Binding-site contacts:
Ligand atom C4 contacts residue LEU49 of chain 2.A at 3.7 Å (hydrophobic).
Ligand atom O1 contacts residue LYS47 of chain 2.A at 3.1 Å.
Ligand atom C15 contacts residue QAP1 of chain 2.C at 0.7 Å.
Ligand atom C10 contacts residue QAP1 of chain 2.C at 0.4 Å.
Ligand atom C3 contacts residue LYS47 of chain 2.A at 3.2 Å.
Ligand atom O4 contacts residue LYS47 of chain 1.A at 3.1 Å.
Ligand atom C7 contacts residue SER84 of chain 2.A at 3.5 Å.
Ligand atom C11 contacts residue ALA140 of chain 2.A at 3.7 Å (hydrophobic).
Ligand atom O4 contacts residue LYS47 of chain 2.A at 3.7 Å.
Ligand atom O3 contacts residue SER149 of chain 1.A at 3.4 Å (h-bond).
Ligand atom C13 contacts residue QAP1 of chain 2.C at 0.5 Å.
Ligand atom C12 contacts residue QAP1 of chain 2.C at 0.8 Å.
Ligand atom C6 contacts residue QAP1 of chain 2.C at 0.5 Å.
Ligand atom O3 contacts residue SER149 of chain 2.A at 3.5 Å (h-bond).
Ligand atom O2 contacts residue SER149 of chain 1.A at 3.3 Å (h-bond).
Ligand atom C3 contacts residue QAP1 of chain 2.C at 2.7 Å.
Ligand atom O1 contacts residue QAP1 of chain 2.C at 1.7 Å (h-bond).
Ligand atom C10 contacts residue ALA140 of chain 1.A at 3.5 Å (hydrophobic).
Ligand atom C11 contacts residue QAP1 of chain 2.C at 0.4 Å.
Ligand atom O3 contacts residue QAP1 of chain 2.C at 1.1 Å (h-bond).
Ligand atom C17 contacts residue QAP1 of chain 2.C at 1.1 Å.
Ligand atom O4 contacts residue QAP1 of chain 2.C at 0.7 Å (h-bond).
Ligand atom O3 contacts residue LEU142 of chain 2.A at 3.3 Å.
Ligand atom O2 contacts residue ALA141 of chain 1.A at 3.8 Å.
Ligand atom C7 contacts residue LYS47 of chain 2.A at 3.9 Å.
Ligand atom O1 contacts residue LEU49 of chain 2.A at 3.8 Å.
Ligand atom C16 contacts residue LEU142 of chain 2.A at 3.8 Å (hydrophobic).
Ligand atom C1 contacts residue VAL153 of chain 1.A at 3.9 Å (hydrophobic).
Ligand atom C14 contacts residue LYS47 of chain 2.A at 3.6 Å.
Ligand atom O2 contacts residue LEU142 of chain 1.A at 3.3 Å.
Ligand atom C17 contacts residue LEU49 of chain 2.A at 3.4 Å (hydrophobic).
Ligand atom C4 contacts residue LYS47 of chain 2.A at 3.4 Å.
Ligand atom C16 contacts residue QAP1 of chain 2.C at 0.5 Å.
Ligand atom C5 contacts residue THR138 of chain 1.A at 3.3 Å.
Ligand atom C1 contacts residue THR138 of chain 1.A at 3.6 Å.
Ligand atom C12 contacts residue LEU49 of chain 1.A at 3.8 Å (hydrophobic).
Ligand atom C8 contacts residue THR138 of chain 1.A at 3.8 Å.
Ligand atom O2 contacts residue QAP1 of chain 2.C at 1.7 Å.
Ligand atom C14 contacts residue QAP1 of chain 2.C at 0.8 Å.
Ligand atom O2 contacts residue ALA140 of chain 1.A at 3.8 Å.

Sequence of chain 2.A:
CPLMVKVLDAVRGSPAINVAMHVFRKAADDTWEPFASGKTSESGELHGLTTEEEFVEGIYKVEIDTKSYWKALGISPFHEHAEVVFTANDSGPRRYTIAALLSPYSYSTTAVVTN

This small molecule binds to this protein.
Small molecule (SMILES): O=C(/C=C/c1ccc(O)c(O)c1)OCCc1ccccc1

Sequence of chain 1.A:
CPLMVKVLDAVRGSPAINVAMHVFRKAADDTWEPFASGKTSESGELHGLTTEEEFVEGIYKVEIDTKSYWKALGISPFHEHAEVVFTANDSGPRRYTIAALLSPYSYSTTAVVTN